Binding-site contacts:
Ligand atom C6 contacts residue THR57 of chain 1.A at 4.5 Å.
Ligand atom O3 contacts residue ASP44 of chain 1.A at 3.7 Å.
Ligand atom C3 contacts residue ARG76 of chain 1.A at 3.3 Å.
Ligand atom C5 contacts residue GLN78 of chain 1.A at 4.3 Å.
Ligand atom O3 contacts residue ASN53 of chain 1.A at 4.1 Å.
Ligand atom O4 contacts residue THR75 of chain 1.A at 3.4 Å (h-bond).
Ligand atom O6 contacts residue LYS74 of chain 1.A at 3.9 Å.
Ligand atom O4 contacts residue ASN53 of chain 1.A at 3.5 Å (h-bond).
Ligand atom C5 contacts residue THR57 of chain 1.A at 4.3 Å.
Ligand atom O4 contacts residue LYS74 of chain 1.A at 4.3 Å.
Ligand atom C6 contacts residue GLN78 of chain 1.A at 3.8 Å.
Ligand atom O4 contacts residue GLN78 of chain 1.A at 3.9 Å.
Ligand atom C3 contacts residue THR57 of chain 1.A at 3.8 Å.
Ligand atom C4 contacts residue ASN53 of chain 1.A at 4.4 Å.
Ligand atom O3 contacts residue ARG76 of chain 1.A at 3.0 Å (salt-bridge).
Ligand atom O6 contacts residue GLN78 of chain 1.A at 3.0 Å (h-bond).
Ligand atom O6 contacts residue GLU56 of chain 1.A at 3.0 Å (salt-bridge).
Ligand atom C2 contacts residue SER52 of chain 1.A at 3.5 Å.
Ligand atom O3 contacts residue SER52 of chain 1.A at 3.1 Å (h-bond).
Ligand atom C2 contacts residue ASN42 of chain 1.A at 3.3 Å.
Ligand atom O4 contacts residue SER52 of chain 1.A at 3.7 Å.
Ligand atom O2 contacts residue ASN42 of chain 1.A at 3.6 Å.
Ligand atom C2 contacts residue ARG76 of chain 1.A at 4.2 Å.
Ligand atom C6 contacts residue GLU56 of chain 1.A at 4.3 Å.
Ligand atom C3 contacts residue ASN42 of chain 1.A at 4.0 Å.
Ligand atom O4 contacts residue GLU56 of chain 1.A at 3.6 Å.
Ligand atom C4 contacts residue SER52 of chain 1.A at 3.5 Å.
Ligand atom O3 contacts residue THR57 of chain 1.A at 3.5 Å (h-bond).
Ligand atom O2 contacts residue GLU41 of chain 1.A at 3.5 Å.
Ligand atom C3 contacts residue SER52 of chain 1.A at 3.5 Å.
Ligand atom C1 contacts residue ASN42 of chain 1.A at 4.3 Å.
Ligand atom O4 contacts residue ARG76 of chain 1.A at 3.4 Å.
Ligand atom C4 contacts residue THR57 of chain 1.A at 3.9 Å.
Ligand atom O6 contacts residue THR75 of chain 1.A at 4.0 Å.
Ligand atom O3 contacts residue PHE54 of chain 1.A at 3.9 Å.
Ligand atom O4 contacts residue THR57 of chain 1.A at 3.0 Å.
Ligand atom O2 contacts residue SER52 of chain 1.A at 2.5 Å (h-bond).
Ligand atom O3 contacts residue ASN42 of chain 1.A at 3.2 Å.

This protein binds this small molecule.
Small molecule (SMILES): OC[C@H]1O[C@H](O[C@H]2[C@@H](O)[C@H](O)[C@@H](CO)O[C@@H]2O)[C@@H](O)[C@@H](O)[C@@H]1O

Sequence of chain 1.A:
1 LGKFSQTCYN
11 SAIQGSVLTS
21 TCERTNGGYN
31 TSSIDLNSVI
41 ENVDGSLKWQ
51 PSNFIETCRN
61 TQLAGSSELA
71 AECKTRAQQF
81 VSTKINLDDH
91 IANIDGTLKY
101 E